Binding-site contacts:
Ligand atom O1 contacts residue ARG447 of chain 1.A at 2.9 Å (salt-bridge).
Ligand atom C1 contacts residue SF41 of chain 1.B at 3.6 Å.
Ligand atom C3 contacts residue SER642 of chain 1.A at 3.3 Å.
Ligand atom O2 contacts residue ARG452 of chain 1.A at 2.6 Å (salt-bridge).
Ligand atom O7 contacts residue SF41 of chain 1.B at 2.5 Å.
Ligand atom O3 contacts residue SER642 of chain 1.A at 3.0 Å (h-bond).
Ligand atom C6 contacts residue SER166 of chain 1.A at 3.5 Å.
Ligand atom O4 contacts residue ARG580 of chain 1.A at 2.6 Å (salt-bridge).
Ligand atom O7 contacts residue HIS101 of chain 1.A at 2.9 Å (h-bond).
Ligand atom O5 contacts residue SER642 of chain 1.A at 3.3 Å (h-bond).
Ligand atom O2 contacts residue SF41 of chain 1.B at 2.8 Å.
Ligand atom CM2 contacts residue ILE425 of chain 1.A at 3.2 Å (hydrophobic).
Ligand atom C5 contacts residue ARG580 of chain 1.A at 3.2 Å.
Ligand atom O5 contacts residue SER643 of chain 1.A at 2.9 Å (h-bond).
Ligand atom O1 contacts residue SER642 of chain 1.A at 3.2 Å.
Ligand atom O5 contacts residue SER166 of chain 1.A at 2.8 Å (h-bond).
Ligand atom O4 contacts residue ALA74 of chain 1.A at 3.7 Å.
Ligand atom O6 contacts residue ARG447 of chain 1.A at 2.8 Å (salt-bridge).
Ligand atom O4 contacts residue GLN72 of chain 1.A at 3.0 Å (h-bond).
Ligand atom C4 contacts residue SER642 of chain 1.A at 3.6 Å.
Ligand atom O3 contacts residue ARG580 of chain 1.A at 3.1 Å (salt-bridge).
Ligand atom O7 contacts residue ASP165 of chain 1.A at 2.8 Å (salt-bridge).
Ligand atom C6 contacts residue ASP165 of chain 1.A at 3.6 Å.
Ligand atom C4 contacts residue ASP165 of chain 1.A at 3.5 Å.
Ligand atom C5 contacts residue GLN72 of chain 1.A at 3.6 Å.
Ligand atom C1 contacts residue ARG447 of chain 1.A at 3.2 Å.
Ligand atom C6 contacts residue SER642 of chain 1.A at 3.3 Å.
Ligand atom C3 contacts residue ASP165 of chain 1.A at 3.6 Å.
Ligand atom O4 contacts residue THR75 of chain 1.A at 3.5 Å.
Ligand atom C4 contacts residue GLN72 of chain 1.A at 3.2 Å.
Ligand atom CM2 contacts residue HIS101 of chain 1.A at 3.3 Å.
Ligand atom O1 contacts residue ARG452 of chain 1.A at 2.7 Å (salt-bridge).
Ligand atom O5 contacts residue ASP165 of chain 1.A at 3.5 Å.
Ligand atom C2 contacts residue SF41 of chain 1.B at 3.6 Å.
Ligand atom O3 contacts residue ARG644 of chain 1.A at 2.8 Å (salt-bridge).
Ligand atom O6 contacts residue SER642 of chain 1.A at 3.6 Å.
Ligand atom O6 contacts residue SER166 of chain 1.A at 2.6 Å (h-bond).
Ligand atom O2 contacts residue ARG447 of chain 1.A at 3.1 Å (salt-bridge).
Ligand atom O1 contacts residue ARG644 of chain 1.A at 3.2 Å (salt-bridge).
Ligand atom C1 contacts residue ARG452 of chain 1.A at 3.2 Å.

The small molecule below binds the protein below.
Small molecule (SMILES): C[C@](O)(C(=O)O)[C@H](CC(=O)O)C(=O)O

Sequence of chain 1.A:
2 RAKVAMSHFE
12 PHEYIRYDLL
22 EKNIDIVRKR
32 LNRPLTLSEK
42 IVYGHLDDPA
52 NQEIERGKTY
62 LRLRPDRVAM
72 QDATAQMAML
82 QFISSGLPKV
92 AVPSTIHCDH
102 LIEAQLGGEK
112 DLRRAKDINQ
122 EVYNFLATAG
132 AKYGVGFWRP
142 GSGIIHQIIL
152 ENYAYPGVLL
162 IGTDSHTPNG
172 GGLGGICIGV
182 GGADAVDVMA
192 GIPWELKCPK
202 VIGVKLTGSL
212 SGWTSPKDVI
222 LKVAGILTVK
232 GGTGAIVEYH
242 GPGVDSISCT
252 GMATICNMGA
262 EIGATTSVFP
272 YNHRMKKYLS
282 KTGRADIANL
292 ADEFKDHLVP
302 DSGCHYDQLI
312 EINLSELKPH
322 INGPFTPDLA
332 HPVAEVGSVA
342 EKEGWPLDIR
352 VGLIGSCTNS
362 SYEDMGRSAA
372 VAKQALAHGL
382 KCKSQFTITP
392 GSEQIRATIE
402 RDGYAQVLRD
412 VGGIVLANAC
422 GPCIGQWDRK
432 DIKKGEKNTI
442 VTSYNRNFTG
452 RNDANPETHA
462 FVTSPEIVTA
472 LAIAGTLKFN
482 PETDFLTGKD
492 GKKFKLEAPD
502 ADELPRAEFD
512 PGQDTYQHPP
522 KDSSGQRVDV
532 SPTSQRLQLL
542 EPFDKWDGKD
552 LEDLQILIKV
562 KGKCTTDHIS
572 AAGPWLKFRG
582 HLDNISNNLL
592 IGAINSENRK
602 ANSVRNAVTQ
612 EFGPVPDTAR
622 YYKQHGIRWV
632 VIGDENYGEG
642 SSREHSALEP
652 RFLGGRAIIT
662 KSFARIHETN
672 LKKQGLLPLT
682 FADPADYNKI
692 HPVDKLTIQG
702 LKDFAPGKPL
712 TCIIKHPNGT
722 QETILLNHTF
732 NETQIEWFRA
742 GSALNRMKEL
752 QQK